Sequence of chain 1.D:
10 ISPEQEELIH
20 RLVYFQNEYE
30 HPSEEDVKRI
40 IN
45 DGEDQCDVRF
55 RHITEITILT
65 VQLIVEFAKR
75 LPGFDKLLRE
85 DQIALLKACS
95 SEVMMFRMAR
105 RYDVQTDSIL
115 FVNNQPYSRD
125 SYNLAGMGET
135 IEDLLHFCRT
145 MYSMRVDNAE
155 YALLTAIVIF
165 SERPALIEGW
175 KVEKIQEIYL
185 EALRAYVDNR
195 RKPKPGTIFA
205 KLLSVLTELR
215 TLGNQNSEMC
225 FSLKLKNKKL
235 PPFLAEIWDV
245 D

Binding-site contacts:
Ligand atom C26 contacts residue ILE57 of chain 1.D at 3.8 Å (hydrophobic).
Ligand atom O3 contacts residue GLU29 of chain 1.D at 3.1 Å (salt-bridge).
Ligand atom C26 contacts residue THR61 of chain 1.D at 3.3 Å.
Ligand atom O3 contacts residue HIS30 of chain 1.D at 3.4 Å.
Ligand atom C3 contacts residue GLU29 of chain 1.D at 3.5 Å.
Ligand atom O20 contacts residue TYR126 of chain 1.D at 2.7 Å (h-bond).
Ligand atom O6 contacts residue VAL116 of chain 1.D at 2.7 Å (h-bond).
Ligand atom O2 contacts residue ARG101 of chain 1.D at 3.1 Å (salt-bridge).
Ligand atom C4 contacts residue VAL116 of chain 1.D at 3.6 Å (hydrophobic).
Ligand atom C6 contacts residue ILE60 of chain 1.D at 3.6 Å (hydrophobic).
Ligand atom C9 contacts residue THR64 of chain 1.D at 3.5 Å.
Ligand atom C12 contacts residue MET102 of chain 1.D at 3.8 Å (hydrophobic).
Ligand atom C7 contacts residue ILE60 of chain 1.D at 3.7 Å (hydrophobic).
Ligand atom C19 contacts residue ARG105 of chain 1.D at 3.8 Å.
Ligand atom C11 contacts residue MET102 of chain 1.D at 3.8 Å (hydrophobic).
Ligand atom C6 contacts residue PHE115 of chain 1.D at 3.9 Å (hydrophobic).
Ligand atom C17 contacts residue THR61 of chain 1.D at 3.8 Å.
Ligand atom C20 contacts residue TYR126 of chain 1.D at 3.8 Å (hydrophobic).
Ligand atom O22 contacts residue LEU138 of chain 1.D at 3.5 Å.
Ligand atom C14 contacts residue THR61 of chain 1.D at 3.9 Å.
Ligand atom C16 contacts residue TYR126 of chain 1.D at 3.5 Å (hydrophobic).
Ligand atom C5 contacts residue VAL116 of chain 1.D at 3.8 Å (hydrophobic).
Ligand atom C15 contacts residue THR61 of chain 1.D at 3.5 Å.
Ligand atom O3 contacts residue PRO31 of chain 1.D at 3.6 Å.
Ligand atom O3 contacts residue ARG105 of chain 1.D at 3.7 Å.
Ligand atom O6 contacts residue PHE115 of chain 1.D at 3.1 Å.
Ligand atom C18 contacts residue TYR126 of chain 1.D at 3.1 Å (hydrophobic).
Ligand atom O2 contacts residue GLU29 of chain 1.D at 2.8 Å (salt-bridge).
Ligand atom O14 contacts residue THR61 of chain 1.D at 2.8 Å (h-bond).
Ligand atom C2 contacts residue GLU29 of chain 1.D at 3.8 Å.
Ligand atom C7 contacts residue PHE115 of chain 1.D at 3.9 Å (hydrophobic).
Ligand atom O14 contacts residue THR64 of chain 1.D at 3.5 Å (h-bond).
Ligand atom C4 contacts residue THR64 of chain 1.D at 3.4 Å.
Ligand atom C16 contacts residue ILE57 of chain 1.D at 3.6 Å (hydrophobic).
Ligand atom C6 contacts residue VAL116 of chain 1.D at 3.8 Å (hydrophobic).
Ligand atom C16 contacts residue THR61 of chain 1.D at 3.5 Å.
Ligand atom C27 contacts residue MET131 of chain 1.D at 3.6 Å (hydrophobic).
Ligand atom O6 contacts residue ILE60 of chain 1.D at 3.6 Å.
Ligand atom C15 contacts residue PHE115 of chain 1.D at 3.5 Å (hydrophobic).
Ligand atom C1 contacts residue ARG101 of chain 1.D at 3.7 Å.

The small molecule below binds the protein below.
Small molecule (SMILES): CC(C)CC[C@@H](O)[C@](C)(O)[C@H]1CC[C@@]2(O)C3=CC(=O)[C@@H]4C[C@@H](O)[C@@H](O)C[C@]4(C)[C@H]3CC[C@]12C